Sequence of chain 3.D:
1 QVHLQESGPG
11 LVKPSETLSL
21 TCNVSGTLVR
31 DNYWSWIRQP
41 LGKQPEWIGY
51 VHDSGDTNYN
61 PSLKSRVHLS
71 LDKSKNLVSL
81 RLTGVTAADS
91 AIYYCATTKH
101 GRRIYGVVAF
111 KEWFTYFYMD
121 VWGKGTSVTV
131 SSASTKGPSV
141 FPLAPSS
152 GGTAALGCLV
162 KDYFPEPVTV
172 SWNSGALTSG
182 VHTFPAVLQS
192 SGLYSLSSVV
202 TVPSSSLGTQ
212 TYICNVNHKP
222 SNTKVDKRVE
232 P

This small molecule binds to this protein.
Small molecule (SMILES): CC(=O)N[C@H]1[C@H](O[C@H]2[C@H](O)[C@@H](NC(C)=O)CO[C@@H]2CO)O[C@H](CO)[C@@H](O[C@@H]2O[C@H](CO)[C@@H](O)[C@H](O[C@H]3O[C@H](CO)[C@@H](O)[C@H](O)[C@@H]3O)[C@@H]2O)[C@@H]1O

Sequence of chain 3.C:
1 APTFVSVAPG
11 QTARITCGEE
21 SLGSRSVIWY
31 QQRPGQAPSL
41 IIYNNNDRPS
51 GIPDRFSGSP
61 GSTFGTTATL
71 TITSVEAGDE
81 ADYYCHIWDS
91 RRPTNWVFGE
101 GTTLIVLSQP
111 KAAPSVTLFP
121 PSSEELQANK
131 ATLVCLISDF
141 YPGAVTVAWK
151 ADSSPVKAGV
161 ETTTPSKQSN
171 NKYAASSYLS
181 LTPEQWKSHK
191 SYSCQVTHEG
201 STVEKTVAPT

Binding-site contacts:
Ligand atom O5 contacts residue ASN107 of chain 3.A at 2.3 Å (h-bond).
Ligand atom C7 contacts residue PHE114 of chain 3.D at 3.9 Å (hydrophobic).
Ligand atom C7 contacts residue ASN107 of chain 3.A at 3.2 Å.
Ligand atom O7 contacts residue ASN107 of chain 3.A at 3.0 Å (h-bond).
Ligand atom O7 contacts residue ASN58 of chain 3.D at 3.0 Å (h-bond).
Ligand atom N2 contacts residue THR94 of chain 3.C at 3.4 Å (h-bond).
Ligand atom C6 contacts residue THR115 of chain 3.D at 4.0 Å.
Ligand atom C4 contacts residue ARG102 of chain 3.D at 3.5 Å.
Ligand atom C2 contacts residue THR94 of chain 3.C at 4.1 Å.
Ligand atom O5 contacts residue ILE108 of chain 3.A at 3.2 Å.
Ligand atom C6 contacts residue ILE108 of chain 3.A at 3.6 Å (hydrophobic).
Ligand atom C1 contacts residue ASN107 of chain 3.A at 1.4 Å.
Ligand atom O6 contacts residue THR115 of chain 3.D at 3.1 Å (h-bond).
Ligand atom O2 contacts residue TYR33 of chain 3.D at 3.1 Å (h-bond).
Ligand atom C8 contacts residue ASP89 of chain 3.C at 3.2 Å.
Ligand atom C8 contacts residue ARG92 of chain 3.C at 3.8 Å.
Ligand atom O3 contacts residue THR94 of chain 3.C at 4.0 Å.
Ligand atom C6 contacts residue THR109 of chain 3.A at 3.9 Å.
Ligand atom C6 contacts residue THR115 of chain 3.D at 3.6 Å.
Ligand atom C1 contacts residue ILE108 of chain 3.A at 3.9 Å (hydrophobic).
Ligand atom O6 contacts residue THR115 of chain 3.D at 3.6 Å.
Ligand atom C3 contacts residue THR94 of chain 3.C at 3.7 Å.
Ligand atom O6 contacts residue ILE108 of chain 3.A at 3.3 Å.
Ligand atom C5 contacts residue ASN107 of chain 3.A at 3.6 Å.
Ligand atom C3 contacts residue ARG102 of chain 3.D at 4.0 Å.
Ligand atom C7 contacts residue ASP89 of chain 3.C at 4.1 Å.
Ligand atom O7 contacts residue PHE114 of chain 3.D at 3.4 Å.
Ligand atom O3 contacts residue ARG102 of chain 3.D at 3.3 Å (salt-bridge).
Ligand atom C2 contacts residue ASN107 of chain 3.A at 2.5 Å.
Ligand atom C7 contacts residue ASN58 of chain 3.D at 4.2 Å.
Ligand atom C5 contacts residue ASP56 of chain 3.D at 3.8 Å.
Ligand atom C4 contacts residue ASP56 of chain 3.D at 4.1 Å.
Ligand atom C3 contacts residue ASP56 of chain 3.D at 3.9 Å.
Ligand atom C8 contacts residue PHE114 of chain 3.D at 3.8 Å (hydrophobic).
Ligand atom O4 contacts residue ARG102 of chain 3.D at 3.3 Å (salt-bridge).
Ligand atom C3 contacts residue ASN107 of chain 3.A at 3.8 Å.
Ligand atom N2 contacts residue ASN107 of chain 3.A at 2.9 Å (h-bond).
Ligand atom C8 contacts residue TRP88 of chain 3.C at 3.8 Å (hydrophobic).
Ligand atom C5 contacts residue ILE108 of chain 3.A at 3.6 Å (hydrophobic).
Ligand atom O4 contacts residue ASP56 of chain 3.D at 3.8 Å.

Sequence of chain 3.A:
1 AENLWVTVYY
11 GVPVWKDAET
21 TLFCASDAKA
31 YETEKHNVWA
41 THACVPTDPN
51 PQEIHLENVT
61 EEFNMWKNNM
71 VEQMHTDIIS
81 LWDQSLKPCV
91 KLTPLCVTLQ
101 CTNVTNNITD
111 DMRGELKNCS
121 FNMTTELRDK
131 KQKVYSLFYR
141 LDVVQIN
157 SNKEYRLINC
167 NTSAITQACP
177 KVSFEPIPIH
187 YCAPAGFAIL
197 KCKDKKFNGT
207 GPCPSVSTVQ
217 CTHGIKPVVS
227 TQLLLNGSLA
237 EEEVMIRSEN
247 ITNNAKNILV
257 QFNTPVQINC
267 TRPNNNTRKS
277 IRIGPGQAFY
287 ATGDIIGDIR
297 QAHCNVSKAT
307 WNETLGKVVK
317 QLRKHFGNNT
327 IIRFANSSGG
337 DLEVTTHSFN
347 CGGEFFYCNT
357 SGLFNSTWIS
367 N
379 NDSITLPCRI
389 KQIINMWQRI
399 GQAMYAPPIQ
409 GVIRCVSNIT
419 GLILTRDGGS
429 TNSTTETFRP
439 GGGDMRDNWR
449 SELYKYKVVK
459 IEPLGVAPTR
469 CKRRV